The protein below binds the small molecule below.
Small molecule (SMILES): O=C(O)CCC(O)CC(=O)C(=O)O

Sequence of chain 1.F:
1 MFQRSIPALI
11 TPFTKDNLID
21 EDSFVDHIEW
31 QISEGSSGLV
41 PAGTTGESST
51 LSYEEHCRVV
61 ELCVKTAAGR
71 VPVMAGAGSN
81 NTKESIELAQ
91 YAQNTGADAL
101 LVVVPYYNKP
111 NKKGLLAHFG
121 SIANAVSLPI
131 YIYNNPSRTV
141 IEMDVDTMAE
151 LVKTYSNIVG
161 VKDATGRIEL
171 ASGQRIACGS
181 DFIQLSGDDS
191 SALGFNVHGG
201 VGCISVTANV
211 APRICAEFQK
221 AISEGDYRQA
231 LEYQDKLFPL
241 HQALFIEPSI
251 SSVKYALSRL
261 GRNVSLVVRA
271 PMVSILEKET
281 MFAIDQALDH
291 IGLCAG

Binding-site contacts:
Ligand atom OAC contacts residue ILE204 of chain 1.F at 3.6 Å (h-bond).
Ligand atom OAE contacts residue E8U1 of chain 1.R at 0.0 Å (h-bond).
Ligand atom CAF contacts residue VAL206 of chain 1.F at 3.9 Å (hydrophobic).
Ligand atom CAF contacts residue E8U1 of chain 1.R at 0.2 Å.
Ligand atom CAM contacts residue TYR133 of chain 1.F at 3.7 Å (hydrophobic).
Ligand atom CAJ contacts residue TYR133 of chain 1.F at 3.6 Å (hydrophobic).
Ligand atom CAJ contacts residue E8U1 of chain 1.R at 0.1 Å.
Ligand atom OAB contacts residue THR45 of chain 1.F at 2.7 Å (h-bond).
Ligand atom CAL contacts residue E8U1 of chain 1.R at 0.1 Å.
Ligand atom CAJ contacts residue THR44 of chain 1.F at 3.7 Å.
Ligand atom CAL contacts residue LYS162 of chain 1.F at 1.3 Å.
Ligand atom CAI contacts residue E8U1 of chain 1.R at 0.1 Å.
Ligand atom OAB contacts residue LYS162 of chain 1.F at 3.5 Å (salt-bridge).
Ligand atom OAE contacts residue THR44 of chain 1.F at 2.9 Å (h-bond).
Ligand atom CAG contacts residue ALA8 of chain 1.F at 3.8 Å (hydrophobic).
Ligand atom CAG contacts residue LYS162 of chain 1.F at 2.4 Å.
Ligand atom CAJ contacts residue ALA8 of chain 1.F at 3.6 Å (hydrophobic).
Ligand atom OAB contacts residue E8U1 of chain 1.R at 0.1 Å (h-bond).
Ligand atom OAD contacts residue ARG138 of chain 1.F at 3.0 Å (salt-bridge).
Ligand atom CAI contacts residue ARG138 of chain 1.F at 3.6 Å.
Ligand atom OAC contacts residue GLY187 of chain 1.F at 2.5 Å (h-bond).
Ligand atom OAB contacts residue THR44 of chain 1.F at 3.6 Å.
Ligand atom CAJ contacts residue LYS162 of chain 1.F at 2.4 Å.
Ligand atom CAG contacts residue E8U1 of chain 1.R at 0.2 Å.
Ligand atom OAE contacts residue TYR133 of chain 1.F at 3.7 Å.
Ligand atom OAB contacts residue ALA8 of chain 1.F at 3.4 Å.
Ligand atom CAF contacts residue TYR133 of chain 1.F at 3.8 Å (hydrophobic).
Ligand atom OAC contacts residue E8U1 of chain 1.R at 1.4 Å.
Ligand atom OAE contacts residue GLY43 of chain 1.F at 3.8 Å.
Ligand atom OAE contacts residue LYS162 of chain 1.F at 2.8 Å (salt-bridge).
Ligand atom OAA contacts residue E8U1 of chain 1.R at 0.1 Å (h-bond).
Ligand atom CAL contacts residue TYR133 of chain 1.F at 3.5 Å (hydrophobic).
Ligand atom CAM contacts residue LYS162 of chain 1.F at 3.2 Å.
Ligand atom CAK contacts residue E8U1 of chain 1.R at 0.2 Å.
Ligand atom CAM contacts residue GLY187 of chain 1.F at 3.5 Å.
Ligand atom CAM contacts residue E8U1 of chain 1.R at 0.4 Å.
Ligand atom OAD contacts residue E8U1 of chain 1.R at 0.1 Å (h-bond).
Ligand atom OAD contacts residue ASN135 of chain 1.F at 3.0 Å (h-bond).
Ligand atom CAG contacts residue ILE204 of chain 1.F at 3.6 Å (hydrophobic).
Ligand atom OAA contacts residue ARG138 of chain 1.F at 2.9 Å (salt-bridge).